Sequence of chain 1.A:
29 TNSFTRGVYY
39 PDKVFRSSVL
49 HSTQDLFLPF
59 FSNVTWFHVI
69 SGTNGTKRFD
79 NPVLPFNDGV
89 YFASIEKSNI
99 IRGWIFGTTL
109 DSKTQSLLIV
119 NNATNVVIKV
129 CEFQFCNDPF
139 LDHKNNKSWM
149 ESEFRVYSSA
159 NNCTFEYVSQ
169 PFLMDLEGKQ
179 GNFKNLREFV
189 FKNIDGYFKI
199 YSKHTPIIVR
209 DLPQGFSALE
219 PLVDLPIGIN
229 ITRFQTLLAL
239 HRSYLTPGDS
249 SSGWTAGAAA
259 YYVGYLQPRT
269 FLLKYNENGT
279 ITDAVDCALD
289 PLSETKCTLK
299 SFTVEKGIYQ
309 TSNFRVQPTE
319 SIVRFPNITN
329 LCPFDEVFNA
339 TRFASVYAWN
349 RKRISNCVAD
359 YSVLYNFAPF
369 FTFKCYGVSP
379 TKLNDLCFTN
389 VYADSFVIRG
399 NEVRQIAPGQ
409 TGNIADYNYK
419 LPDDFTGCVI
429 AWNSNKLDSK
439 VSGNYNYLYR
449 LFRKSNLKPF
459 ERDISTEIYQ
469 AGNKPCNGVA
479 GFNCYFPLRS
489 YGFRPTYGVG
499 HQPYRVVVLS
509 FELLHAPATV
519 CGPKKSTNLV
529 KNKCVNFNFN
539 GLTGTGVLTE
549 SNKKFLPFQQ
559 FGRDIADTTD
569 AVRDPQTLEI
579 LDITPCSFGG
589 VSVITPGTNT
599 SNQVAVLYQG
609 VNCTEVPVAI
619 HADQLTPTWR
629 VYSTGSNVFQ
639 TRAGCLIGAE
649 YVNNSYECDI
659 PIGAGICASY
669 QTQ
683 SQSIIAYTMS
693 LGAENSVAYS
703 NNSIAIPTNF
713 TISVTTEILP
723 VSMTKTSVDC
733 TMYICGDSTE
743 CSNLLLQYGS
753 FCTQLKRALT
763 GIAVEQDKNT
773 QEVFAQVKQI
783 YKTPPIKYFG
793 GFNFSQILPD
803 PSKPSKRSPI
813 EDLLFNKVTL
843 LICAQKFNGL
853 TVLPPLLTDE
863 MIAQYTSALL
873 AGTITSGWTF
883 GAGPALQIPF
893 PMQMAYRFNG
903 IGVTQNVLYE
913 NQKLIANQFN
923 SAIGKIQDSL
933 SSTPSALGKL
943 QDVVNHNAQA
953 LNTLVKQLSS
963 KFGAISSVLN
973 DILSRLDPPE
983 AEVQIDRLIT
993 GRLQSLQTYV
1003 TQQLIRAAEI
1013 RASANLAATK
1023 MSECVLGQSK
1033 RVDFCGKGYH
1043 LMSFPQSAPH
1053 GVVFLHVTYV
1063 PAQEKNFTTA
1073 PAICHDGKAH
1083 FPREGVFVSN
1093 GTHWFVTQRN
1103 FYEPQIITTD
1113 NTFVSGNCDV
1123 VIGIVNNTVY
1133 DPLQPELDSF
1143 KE

Binding-site contacts:
Ligand atom C4 contacts residue ASN651 of chain 1.A at 4.3 Å.
Ligand atom O6 contacts residue TYR649 of chain 1.A at 3.3 Å.
Ligand atom C5 contacts residue ASN651 of chain 1.A at 3.7 Å.
Ligand atom O5 contacts residue ASN651 of chain 1.A at 2.5 Å (h-bond).
Ligand atom C3 contacts residue ASN651 of chain 1.A at 3.9 Å.
Ligand atom N2 contacts residue ASN651 of chain 1.A at 3.0 Å (h-bond).
Ligand atom C2 contacts residue ASN651 of chain 1.A at 2.6 Å.
Ligand atom C1 contacts residue ASN651 of chain 1.A at 1.5 Å.
Ligand atom C7 contacts residue ASN651 of chain 1.A at 4.0 Å.
Ligand atom C6 contacts residue TYR649 of chain 1.A at 3.6 Å (hydrophobic).
Ligand atom O5 contacts residue TYR649 of chain 1.A at 4.3 Å.

The small molecule below binds the protein below.
Small molecule (SMILES): CC(=O)N[C@@H]1[C@@H](O)[C@H](O)[C@@H](CO)O[C@H]1O